Sequence of chain 1.A:
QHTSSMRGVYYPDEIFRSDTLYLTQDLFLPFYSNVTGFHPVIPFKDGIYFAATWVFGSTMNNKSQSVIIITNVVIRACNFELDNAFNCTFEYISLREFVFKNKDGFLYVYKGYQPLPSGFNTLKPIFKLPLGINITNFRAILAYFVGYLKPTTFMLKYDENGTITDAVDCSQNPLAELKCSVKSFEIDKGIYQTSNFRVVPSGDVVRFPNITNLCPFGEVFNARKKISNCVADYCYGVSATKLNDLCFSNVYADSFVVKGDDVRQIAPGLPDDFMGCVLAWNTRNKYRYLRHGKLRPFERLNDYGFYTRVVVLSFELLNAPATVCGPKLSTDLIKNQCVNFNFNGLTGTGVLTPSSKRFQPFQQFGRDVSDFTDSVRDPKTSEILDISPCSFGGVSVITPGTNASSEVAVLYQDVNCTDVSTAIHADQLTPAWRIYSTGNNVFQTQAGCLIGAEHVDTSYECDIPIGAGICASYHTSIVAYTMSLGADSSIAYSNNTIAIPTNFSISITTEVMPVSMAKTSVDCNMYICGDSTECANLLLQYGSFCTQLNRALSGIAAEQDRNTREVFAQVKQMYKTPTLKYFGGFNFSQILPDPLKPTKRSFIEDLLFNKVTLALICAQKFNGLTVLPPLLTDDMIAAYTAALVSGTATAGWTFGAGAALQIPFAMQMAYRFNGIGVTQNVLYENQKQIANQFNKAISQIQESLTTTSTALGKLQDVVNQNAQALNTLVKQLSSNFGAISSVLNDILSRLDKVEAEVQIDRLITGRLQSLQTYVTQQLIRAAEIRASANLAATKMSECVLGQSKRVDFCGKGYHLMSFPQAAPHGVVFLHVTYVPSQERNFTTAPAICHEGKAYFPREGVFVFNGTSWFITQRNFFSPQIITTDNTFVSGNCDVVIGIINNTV

A protein and the small-molecule ligand that binds it are described below.
Small molecule (SMILES): CC(=O)N[C@@H]1[C@@H](O)[C@H](O)[C@@H](CO)O[C@H]1O

Binding-site contacts:
Ligand atom O6 contacts residue ASN1067 of chain 1.A at 4.5 Å.
Ligand atom O5 contacts residue ASN1067 of chain 1.A at 2.4 Å (h-bond).
Ligand atom N2 contacts residue ASN1067 of chain 1.A at 2.9 Å (h-bond).
Ligand atom C8 contacts residue ASN1067 of chain 1.A at 4.4 Å.
Ligand atom O7 contacts residue PHE1072 of chain 1.A at 3.0 Å.
Ligand atom C4 contacts residue ASN1067 of chain 1.A at 4.2 Å.
Ligand atom C2 contacts residue ASN1067 of chain 1.A at 2.5 Å.
Ligand atom C1 contacts residue GLY1068 of chain 1.A at 4.5 Å.
Ligand atom C8 contacts residue SER1070 of chain 1.A at 3.9 Å.
Ligand atom O6 contacts residue GLY1068 of chain 1.A at 4.2 Å.
Ligand atom C5 contacts residue ASN1067 of chain 1.A at 3.7 Å.
Ligand atom C7 contacts residue ASN1067 of chain 1.A at 3.9 Å.
Ligand atom C8 contacts residue PHE1072 of chain 1.A at 4.4 Å (hydrophobic).
Ligand atom C7 contacts residue SER1070 of chain 1.A at 4.4 Å.
Ligand atom N2 contacts residue PHE1072 of chain 1.A at 3.9 Å.
Ligand atom C7 contacts residue PHE1072 of chain 1.A at 3.6 Å (hydrophobic).
Ligand atom O5 contacts residue GLY1068 of chain 1.A at 4.0 Å.
Ligand atom C1 contacts residue ASN1067 of chain 1.A at 1.4 Å.
Ligand atom O7 contacts residue SER1070 of chain 1.A at 4.5 Å.
Ligand atom C6 contacts residue ASN1067 of chain 1.A at 4.4 Å.
Ligand atom C3 contacts residue ASN1067 of chain 1.A at 3.8 Å.
Ligand atom C8 contacts residue THR1069 of chain 1.A at 4.3 Å.